Binding-site contacts:
Ligand atom CAY contacts residue LYS482 of chain 1.A at 4.2 Å.
Ligand atom OAG contacts residue MET485 of chain 1.A at 4.3 Å.
Ligand atom CBD contacts residue ALA486 of chain 1.A at 4.3 Å (hydrophobic).
Ligand atom OAF contacts residue LEU476 of chain 1.A at 3.9 Å.
Ligand atom OAW contacts residue LYS482 of chain 1.A at 3.6 Å.
Ligand atom CAD contacts residue LYS482 of chain 1.A at 3.9 Å.
Ligand atom CAC contacts residue PHE543 of chain 1.A at 4.4 Å (hydrophobic).
Ligand atom CAD contacts residue ALA486 of chain 1.A at 3.6 Å (hydrophobic).
Ligand atom CAQ contacts residue LEU489 of chain 1.A at 3.6 Å (hydrophobic).
Ligand atom CAI contacts residue MET485 of chain 1.A at 3.6 Å (hydrophobic).
Ligand atom OAG contacts residue LYS482 of chain 1.A at 4.4 Å.
Ligand atom OAH contacts residue LEU476 of chain 1.A at 3.7 Å.
Ligand atom OAF contacts residue ASN477 of chain 1.A at 4.5 Å.
Ligand atom CBB contacts residue PHE543 of chain 1.A at 4.4 Å (hydrophobic).
Ligand atom CAK contacts residue LEU489 of chain 1.A at 3.7 Å (hydrophobic).
Ligand atom CAD contacts residue PHE546 of chain 1.A at 3.5 Å (hydrophobic).
Ligand atom CAO contacts residue PHE490 of chain 1.A at 3.6 Å (hydrophobic).
Ligand atom CAP contacts residue LEU489 of chain 1.A at 4.4 Å (hydrophobic).
Ligand atom CAX contacts residue LEU476 of chain 1.A at 4.2 Å (hydrophobic).
Ligand atom CBA contacts residue PHE490 of chain 1.A at 4.3 Å (hydrophobic).
Ligand atom CAP contacts residue PHE493 of chain 1.A at 4.3 Å (hydrophobic).
Ligand atom CAE contacts residue ALA486 of chain 1.A at 3.7 Å (hydrophobic).
Ligand atom CAV contacts residue MET485 of chain 1.A at 3.6 Å (hydrophobic).
Ligand atom CAE contacts residue PHE543 of chain 1.A at 3.5 Å (hydrophobic).
Ligand atom CBB contacts residue PHE490 of chain 1.A at 3.9 Å (hydrophobic).
Ligand atom CAZ contacts residue MET485 of chain 1.A at 4.0 Å (hydrophobic).

Sequence of chain 1.A:
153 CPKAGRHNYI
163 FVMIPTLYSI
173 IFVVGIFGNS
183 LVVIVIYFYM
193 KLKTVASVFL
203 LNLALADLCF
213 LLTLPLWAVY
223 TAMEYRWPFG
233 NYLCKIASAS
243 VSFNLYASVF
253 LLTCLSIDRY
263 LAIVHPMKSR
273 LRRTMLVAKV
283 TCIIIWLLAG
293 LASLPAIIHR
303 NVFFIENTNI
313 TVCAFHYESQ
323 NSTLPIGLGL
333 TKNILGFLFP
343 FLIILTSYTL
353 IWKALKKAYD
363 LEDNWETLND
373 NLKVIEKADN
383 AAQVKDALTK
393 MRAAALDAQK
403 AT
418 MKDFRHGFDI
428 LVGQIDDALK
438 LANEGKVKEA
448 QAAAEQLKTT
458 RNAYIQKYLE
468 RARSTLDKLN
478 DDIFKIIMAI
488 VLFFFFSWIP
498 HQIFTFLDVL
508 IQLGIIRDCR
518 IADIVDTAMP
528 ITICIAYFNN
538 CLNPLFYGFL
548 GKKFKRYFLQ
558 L

This small molecule binds to this protein.
Small molecule (SMILES): CC(C)CCC[C@@H](C)[C@H]1CC[C@H]2[C@@H]3CC=C4C[C@@H](OC(=O)CCC(=O)O)CC[C@]4(C)[C@H]3CC[C@]12C